Binding-site contacts:
Ligand atom O6 contacts residue TRP80 of chain 1.B at 3.7 Å.
Ligand atom C3 contacts residue ASP77 of chain 1.B at 3.7 Å.
Ligand atom C2 contacts residue ASN79 of chain 1.B at 3.4 Å.
Ligand atom C6 contacts residue ASN79 of chain 1.B at 3.7 Å.
Ligand atom O4 contacts residue TRP80 of chain 1.B at 3.1 Å (h-bond).
Ligand atom O4 contacts residue ARG125 of chain 1.B at 3.7 Å.
Ligand atom C6 contacts residue TRP87 of chain 1.B at 3.8 Å (hydrophobic).
Ligand atom C3 contacts residue TRP53 of chain 1.B at 3.8 Å (hydrophobic).
Ligand atom O2 contacts residue TRP80 of chain 1.B at 3.1 Å (h-bond).
Ligand atom O5 contacts residue TRP87 of chain 1.B at 3.8 Å.
Ligand atom C1 contacts residue ASN45 of chain 1.B at 1.4 Å.
Ligand atom O4 contacts residue ASN79 of chain 1.B at 3.5 Å (h-bond).
Ligand atom O3 contacts residue THR78 of chain 1.B at 3.8 Å.
Ligand atom N2 contacts residue ASN45 of chain 1.B at 3.0 Å (h-bond).
Ligand atom C6 contacts residue ASN79 of chain 1.B at 3.8 Å.
Ligand atom C2 contacts residue TRP80 of chain 1.B at 3.9 Å (hydrophobic).
Ligand atom N2 contacts residue TRP53 of chain 1.B at 3.6 Å.
Ligand atom C7 contacts residue ASN45 of chain 1.B at 3.7 Å.
Ligand atom O2 contacts residue ASN79 of chain 1.B at 2.5 Å (h-bond).
Ligand atom C5 contacts residue TRP87 of chain 1.B at 3.5 Å (hydrophobic).
Ligand atom C6 contacts residue TRP80 of chain 1.B at 3.7 Å (hydrophobic).
Ligand atom C8 contacts residue THR128 of chain 1.B at 3.8 Å.
Ligand atom O6 contacts residue ALA49 of chain 1.B at 3.6 Å.
Ligand atom O5 contacts residue TRP80 of chain 1.B at 3.1 Å (h-bond).
Ligand atom C2 contacts residue ASN45 of chain 1.B at 2.5 Å.
Ligand atom C8 contacts residue TRP53 of chain 1.B at 3.7 Å (hydrophobic).
Ligand atom O3 contacts residue ASP77 of chain 1.B at 3.6 Å.
Ligand atom O2 contacts residue THR78 of chain 1.B at 3.6 Å.
Ligand atom O5 contacts residue ASN45 of chain 1.B at 2.3 Å (h-bond).
Ligand atom O6 contacts residue ARG125 of chain 1.B at 3.5 Å (salt-bridge).
Ligand atom C3 contacts residue ASN45 of chain 1.B at 3.8 Å.
Ligand atom C5 contacts residue ASN45 of chain 1.B at 3.6 Å.
Ligand atom O6 contacts residue ASN79 of chain 1.B at 3.4 Å.
Ligand atom C7 contacts residue TRP87 of chain 1.B at 3.9 Å (hydrophobic).
Ligand atom O7 contacts residue ARG125 of chain 1.B at 3.2 Å (salt-bridge).
Ligand atom C1 contacts residue TRP80 of chain 1.B at 3.5 Å (hydrophobic).
Ligand atom O7 contacts residue TRP87 of chain 1.B at 2.8 Å (h-bond).
Ligand atom O4 contacts residue TRP53 of chain 1.B at 3.5 Å.
Ligand atom O3 contacts residue TRP87 of chain 1.B at 3.2 Å (h-bond).
Ligand atom C6 contacts residue GLN56 of chain 1.B at 3.5 Å.

This protein binds this small molecule.
Small molecule (SMILES): CC(=O)N[C@H]1[C@H](O[C@H]2[C@H](O)[C@@H](NC(C)=O)CO[C@@H]2CO)O[C@H](CO)[C@@H](O[C@@H]2O[C@H](CO[C@H]3O[C@H](CO)[C@@H](O)[C@H](O)[C@@H]3O)[C@@H](O)[C@H](O[C@H]3O[C@H](CO)[C@@H](O)[C@H](O)[C@@H]3O)[C@@H]2O)[C@@H]1O

Sequence of chain 1.B:
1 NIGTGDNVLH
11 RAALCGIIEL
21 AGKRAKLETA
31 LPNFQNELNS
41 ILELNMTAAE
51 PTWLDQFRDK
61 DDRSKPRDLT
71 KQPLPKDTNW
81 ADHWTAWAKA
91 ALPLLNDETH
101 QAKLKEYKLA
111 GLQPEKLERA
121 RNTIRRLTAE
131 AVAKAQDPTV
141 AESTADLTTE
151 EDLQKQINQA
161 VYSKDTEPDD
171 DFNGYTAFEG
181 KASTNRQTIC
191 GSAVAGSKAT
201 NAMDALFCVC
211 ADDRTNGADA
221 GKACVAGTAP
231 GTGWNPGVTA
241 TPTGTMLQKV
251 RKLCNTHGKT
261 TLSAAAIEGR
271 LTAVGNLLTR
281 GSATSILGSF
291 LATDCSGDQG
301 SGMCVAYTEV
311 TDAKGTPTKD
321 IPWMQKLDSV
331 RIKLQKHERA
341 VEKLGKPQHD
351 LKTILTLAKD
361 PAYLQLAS